Sequence of chain 1.G:
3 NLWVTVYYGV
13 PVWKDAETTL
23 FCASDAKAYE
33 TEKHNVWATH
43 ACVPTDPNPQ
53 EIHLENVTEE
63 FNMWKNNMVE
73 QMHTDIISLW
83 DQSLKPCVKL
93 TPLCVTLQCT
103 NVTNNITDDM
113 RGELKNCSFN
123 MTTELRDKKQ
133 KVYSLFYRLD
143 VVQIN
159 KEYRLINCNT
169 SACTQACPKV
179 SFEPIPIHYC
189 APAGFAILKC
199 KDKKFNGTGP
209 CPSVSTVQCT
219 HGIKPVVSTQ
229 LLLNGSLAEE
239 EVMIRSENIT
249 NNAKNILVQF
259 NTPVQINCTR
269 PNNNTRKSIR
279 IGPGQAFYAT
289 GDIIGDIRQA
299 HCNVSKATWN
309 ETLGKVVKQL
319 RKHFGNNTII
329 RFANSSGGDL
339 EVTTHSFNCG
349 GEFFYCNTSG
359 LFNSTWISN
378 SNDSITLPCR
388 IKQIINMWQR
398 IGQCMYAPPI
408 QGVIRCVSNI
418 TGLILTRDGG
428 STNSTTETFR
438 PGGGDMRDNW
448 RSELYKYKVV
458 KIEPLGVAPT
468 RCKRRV

A small-molecule ligand and the protein it binds are described below.
Small molecule (SMILES): CC(=O)N[C@@H]1[C@@H](O)[C@H](O)[C@@H](CO)O[C@H]1O

Binding-site contacts:
Ligand atom C4 contacts residue ASN103 of chain 1.G at 4.2 Å.
Ligand atom C5 contacts residue ASN103 of chain 1.G at 3.7 Å.
Ligand atom C3 contacts residue ASN103 of chain 1.G at 3.8 Å.
Ligand atom C1 contacts residue ASN103 of chain 1.G at 1.4 Å.
Ligand atom C7 contacts residue ASN103 of chain 1.G at 4.0 Å.
Ligand atom N2 contacts residue ASN103 of chain 1.G at 2.9 Å (h-bond).
Ligand atom O5 contacts residue ASN103 of chain 1.G at 2.4 Å (h-bond).
Ligand atom C2 contacts residue ASN103 of chain 1.G at 2.5 Å.
Ligand atom C7 contacts residue LYS159 of chain 1.G at 4.4 Å.
Ligand atom O6 contacts residue ARG113 of chain 1.G at 4.0 Å.
Ligand atom C8 contacts residue LYS159 of chain 1.G at 3.8 Å.